Sequence of chain 1.A:
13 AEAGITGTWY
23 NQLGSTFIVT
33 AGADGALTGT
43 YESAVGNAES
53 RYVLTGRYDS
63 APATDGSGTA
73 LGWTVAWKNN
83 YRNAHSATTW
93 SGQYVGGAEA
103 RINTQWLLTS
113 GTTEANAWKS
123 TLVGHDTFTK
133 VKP

Binding-site contacts:
Ligand atom CB contacts residue TRP79 of chain 1.A at 3.8 Å (hydrophobic).
Ligand atom OE1 contacts residue LEU110 of chain 1.A at 3.6 Å.
Ligand atom OD1 contacts residue SER27 of chain 1.A at 3.4 Å (h-bond).
Ligand atom NE2 contacts residue SER88 of chain 1.A at 2.9 Å (h-bond).
Ligand atom CD contacts residue THR90 of chain 1.A at 3.8 Å.
Ligand atom OG1 contacts residue VAL47 of chain 1.A at 4.1 Å.
Ligand atom CE1 contacts residue TRP79 of chain 1.A at 3.4 Å (hydrophobic).
Ligand atom CG contacts residue LEU25 of chain 1.A at 3.2 Å (hydrophobic).
Ligand atom CA contacts residue TRP79 of chain 1.A at 3.7 Å (hydrophobic).
Ligand atom CD contacts residue ALA86 of chain 1.A at 4.0 Å (hydrophobic).
Ligand atom OE1 contacts residue THR90 of chain 1.A at 2.7 Å (h-bond).
Ligand atom CB contacts residue LEU25 of chain 1.A at 3.7 Å (hydrophobic).
Ligand atom CG contacts residue TRP79 of chain 1.A at 3.9 Å (hydrophobic).
Ligand atom ND1 contacts residue LEU110 of chain 1.A at 4.0 Å.
Ligand atom CG contacts residue TYR54 of chain 1.A at 4.0 Å (hydrophobic).
Ligand atom OE1 contacts residue TRP79 of chain 1.A at 3.9 Å.
Ligand atom CE1 contacts residue LEU110 of chain 1.A at 4.0 Å (hydrophobic).
Ligand atom C contacts residue SER45 of chain 1.A at 3.9 Å.
Ligand atom NE2 contacts residue TRP108 of chain 1.A at 3.5 Å.
Ligand atom CB contacts residue TYR54 of chain 1.A at 3.9 Å (hydrophobic).
Ligand atom CG contacts residue TRP120 of chain 2.C at 4.0 Å (hydrophobic).
Ligand atom N contacts residue TRP120 of chain 2.C at 4.1 Å.
Ligand atom CD2 contacts residue SER88 of chain 1.A at 3.6 Å.
Ligand atom ND2 contacts residue LEU25 of chain 1.A at 3.2 Å.
Ligand atom OD1 contacts residue ASN23 of chain 1.A at 3.8 Å.
Ligand atom NE2 contacts residue LEU110 of chain 1.A at 3.7 Å.
Ligand atom CB contacts residue TRP120 of chain 2.C at 3.6 Å (hydrophobic).
Ligand atom CB contacts residue TRP120 of chain 2.C at 3.5 Å (hydrophobic).
Ligand atom OD1 contacts residue LEU25 of chain 1.A at 3.4 Å.
Ligand atom CE1 contacts residue SER88 of chain 1.A at 3.9 Å.
Ligand atom NE2 contacts residue TRP79 of chain 1.A at 3.5 Å.
Ligand atom O contacts residue SER45 of chain 1.A at 2.9 Å (h-bond).
Ligand atom NE2 contacts residue TRP92 of chain 1.A at 4.0 Å.
Ligand atom O contacts residue SER27 of chain 1.A at 3.4 Å (h-bond).
Ligand atom ND2 contacts residue TRP120 of chain 2.C at 3.4 Å.
Ligand atom CG2 contacts residue LEU25 of chain 1.A at 3.9 Å (hydrophobic).
Ligand atom NE2 contacts residue ALA86 of chain 1.A at 4.1 Å.
Ligand atom CB contacts residue TRP120 of chain 2.C at 4.0 Å (hydrophobic).
Ligand atom CG contacts residue TRP79 of chain 1.A at 3.7 Å (hydrophobic).
Ligand atom NE2 contacts residue THR90 of chain 1.A at 4.0 Å.

This protein binds this small molecule.
Small molecule (SMILES): C[C@@H](O)[C@H](NC(=O)[C@H](CC(N)=O)NC(=O)[C@H](CCC(N)=O)NC(=O)[C@@H]1CCCN1C(=O)[C@H](Cc1c[nH]cn1)NC(=O)[C@@H](N)CO)C(=O)O

Sequence of chain 2.C:
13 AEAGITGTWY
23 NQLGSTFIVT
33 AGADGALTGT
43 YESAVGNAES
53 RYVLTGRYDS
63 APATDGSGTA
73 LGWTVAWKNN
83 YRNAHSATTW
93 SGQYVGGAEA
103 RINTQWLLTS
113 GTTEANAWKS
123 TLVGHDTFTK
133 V